Binding-site contacts:
Ligand atom O5 contacts residue MAN1 of chain 1.Z at 3.3 Å.
Ligand atom C4 contacts residue MAN1 of chain 1.Y at 3.7 Å.
Ligand atom O3 contacts residue MAN1 of chain 1.Z at 3.9 Å.
Ligand atom C1 contacts residue PHE328 of chain 1.D at 3.8 Å (hydrophobic).
Ligand atom C6 contacts residue PHE328 of chain 1.D at 3.3 Å (hydrophobic).
Ligand atom C5 contacts residue CYS329 of chain 1.D at 4.2 Å (hydrophobic).
Ligand atom C4 contacts residue MAN1 of chain 1.Z at 4.1 Å.
Ligand atom C2 contacts residue MAN1 of chain 1.Y at 3.2 Å.
Ligand atom C3 contacts residue MAN1 of chain 1.Z at 4.2 Å.
Ligand atom O6 contacts residue PHE328 of chain 1.D at 4.1 Å.
Ligand atom O4 contacts residue TYR198 of chain 1.D at 3.6 Å.
Ligand atom C6 contacts residue CYS329 of chain 1.D at 4.5 Å (hydrophobic).
Ligand atom O4 contacts residue CYS329 of chain 1.D at 4.3 Å.
Ligand atom O5 contacts residue PHE328 of chain 1.D at 3.1 Å (h-bond).
Ligand atom C6 contacts residue CYS386 of chain 1.D at 4.1 Å (hydrophobic).
Ligand atom O2 contacts residue MAN1 of chain 1.Z at 3.5 Å (h-bond).
Ligand atom C5 contacts residue PHE328 of chain 1.D at 3.4 Å (hydrophobic).
Ligand atom O6 contacts residue MAN1 of chain 1.Z at 2.6 Å (h-bond).
Ligand atom C6 contacts residue MAN1 of chain 1.Z at 3.1 Å.
Ligand atom O3 contacts residue MAN1 of chain 1.Y at 3.5 Å.
Ligand atom C1 contacts residue MAN1 of chain 1.Y at 3.6 Å.
Ligand atom O4 contacts residue MAN1 of chain 1.Y at 3.1 Å.
Ligand atom C5 contacts residue MAN1 of chain 1.Z at 3.6 Å.
Ligand atom C6 contacts residue THR390 of chain 1.D at 4.2 Å.
Ligand atom O6 contacts residue THR390 of chain 1.D at 3.5 Å (h-bond).
Ligand atom O4 contacts residue CYS386 of chain 1.D at 4.4 Å.
Ligand atom C2 contacts residue MAN1 of chain 1.Z at 4.4 Å.
Ligand atom C3 contacts residue MAN1 of chain 1.Y at 3.1 Å.
Ligand atom C1 contacts residue CYS329 of chain 1.D at 4.0 Å (hydrophobic).

Sequence of chain 1.D:
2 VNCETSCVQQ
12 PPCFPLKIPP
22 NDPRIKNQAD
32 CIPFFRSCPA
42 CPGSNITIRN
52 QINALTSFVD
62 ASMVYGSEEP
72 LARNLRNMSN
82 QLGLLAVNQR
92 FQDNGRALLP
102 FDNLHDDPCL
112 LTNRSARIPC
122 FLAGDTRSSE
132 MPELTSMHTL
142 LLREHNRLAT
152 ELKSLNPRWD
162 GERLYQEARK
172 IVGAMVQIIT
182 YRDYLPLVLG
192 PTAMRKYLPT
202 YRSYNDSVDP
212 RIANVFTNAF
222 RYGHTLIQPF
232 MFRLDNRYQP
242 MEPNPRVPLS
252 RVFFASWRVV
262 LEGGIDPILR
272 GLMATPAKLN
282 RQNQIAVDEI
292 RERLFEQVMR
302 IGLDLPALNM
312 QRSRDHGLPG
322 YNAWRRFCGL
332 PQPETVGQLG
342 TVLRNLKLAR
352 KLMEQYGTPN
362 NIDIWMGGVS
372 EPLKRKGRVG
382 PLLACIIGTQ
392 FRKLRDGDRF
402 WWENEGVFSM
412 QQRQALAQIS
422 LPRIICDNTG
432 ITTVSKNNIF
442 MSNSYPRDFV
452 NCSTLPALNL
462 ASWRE

The protein below binds the small molecule below.
Small molecule (SMILES): OC[C@H]1O[C@@H](O)[C@@H](O)[C@@H](O)[C@@H]1O